The small molecule below binds the protein below.
Small molecule (SMILES): Nc1ccn([C@H]2C[C@H](O)[C@@H](COP(=O)(O)O)O2)c(=O)n1

Sequence of chain 1.O:
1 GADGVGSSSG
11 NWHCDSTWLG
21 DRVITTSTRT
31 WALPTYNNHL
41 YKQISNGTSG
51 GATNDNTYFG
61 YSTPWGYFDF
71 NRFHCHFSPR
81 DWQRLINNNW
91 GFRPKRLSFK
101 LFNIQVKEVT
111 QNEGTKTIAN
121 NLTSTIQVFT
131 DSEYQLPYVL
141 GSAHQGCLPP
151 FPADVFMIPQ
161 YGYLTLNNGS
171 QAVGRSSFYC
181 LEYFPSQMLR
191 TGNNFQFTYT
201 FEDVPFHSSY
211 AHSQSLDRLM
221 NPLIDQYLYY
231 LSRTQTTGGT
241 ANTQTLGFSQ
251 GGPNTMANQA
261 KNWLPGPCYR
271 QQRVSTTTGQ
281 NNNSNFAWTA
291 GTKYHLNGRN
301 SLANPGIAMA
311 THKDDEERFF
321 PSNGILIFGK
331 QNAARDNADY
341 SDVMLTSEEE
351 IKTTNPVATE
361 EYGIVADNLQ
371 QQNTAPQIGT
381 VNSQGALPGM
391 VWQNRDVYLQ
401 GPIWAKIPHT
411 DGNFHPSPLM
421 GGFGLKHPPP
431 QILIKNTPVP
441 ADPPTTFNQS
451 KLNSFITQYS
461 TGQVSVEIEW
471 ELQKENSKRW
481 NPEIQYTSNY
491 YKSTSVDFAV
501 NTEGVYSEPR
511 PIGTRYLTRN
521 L

Binding-site contacts:
Ligand atom C5' contacts residue PRO205 of chain 1.O at 4.5 Å (hydrophobic).
Ligand atom O3' contacts residue PRO205 of chain 1.O at 4.2 Å.
Ligand atom C2' contacts residue DA1 of chain 1.LC at 3.1 Å.
Ligand atom C5' contacts residue DA1 of chain 1.LC at 4.4 Å.
Ligand atom O3' contacts residue DA1 of chain 1.LC at 1.6 Å.
Ligand atom C3' contacts residue DA1 of chain 1.LC at 2.6 Å.
Ligand atom C4' contacts residue DA1 of chain 1.LC at 3.9 Å.
Ligand atom O5' contacts residue DA1 of chain 1.LC at 4.3 Å.